Sequence of chain 1.A:
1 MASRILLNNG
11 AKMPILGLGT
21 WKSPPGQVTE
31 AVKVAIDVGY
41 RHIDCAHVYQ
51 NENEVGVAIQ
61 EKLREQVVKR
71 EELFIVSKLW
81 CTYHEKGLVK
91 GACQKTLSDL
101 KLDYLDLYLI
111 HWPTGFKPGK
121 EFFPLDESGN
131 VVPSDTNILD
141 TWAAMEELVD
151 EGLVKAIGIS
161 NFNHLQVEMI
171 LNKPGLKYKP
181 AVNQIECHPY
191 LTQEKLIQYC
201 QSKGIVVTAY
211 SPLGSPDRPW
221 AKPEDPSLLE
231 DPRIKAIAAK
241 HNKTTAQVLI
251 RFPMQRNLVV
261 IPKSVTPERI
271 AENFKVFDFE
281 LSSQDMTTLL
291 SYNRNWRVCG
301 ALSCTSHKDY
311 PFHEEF

Binding-site contacts:
Ligand atom F27 contacts residue VAL48 of chain 1.A at 3.2 Å.
Ligand atom C28 contacts residue TRP21 of chain 1.A at 3.2 Å (hydrophobic).
Ligand atom C22 contacts residue PHE123 of chain 1.A at 3.8 Å (hydrophobic).
Ligand atom O36 contacts residue TRP112 of chain 1.A at 2.9 Å (h-bond).
Ligand atom C11 contacts residue TRP112 of chain 1.A at 3.5 Å (hydrophobic).
Ligand atom C6 contacts residue TRP112 of chain 1.A at 3.4 Å (hydrophobic).
Ligand atom O9 contacts residue PRO311 of chain 1.A at 3.8 Å.
Ligand atom O8 contacts residue ALA301 of chain 1.A at 3.6 Å.
Ligand atom O34 contacts residue NAP1 of chain 1.B at 3.0 Å.
Ligand atom O20 contacts residue PHE123 of chain 1.A at 3.5 Å.
Ligand atom O34 contacts residue TYR49 of chain 1.A at 2.7 Å (h-bond).
Ligand atom N7 contacts residue CYS304 of chain 1.A at 3.5 Å.
Ligand atom F27 contacts residue TYR49 of chain 1.A at 3.6 Å.
Ligand atom F27 contacts residue TRP21 of chain 1.A at 3.6 Å.
Ligand atom C10 contacts residue THR114 of chain 1.A at 3.6 Å.
Ligand atom C26 contacts residue TRP21 of chain 1.A at 3.7 Å (hydrophobic).
Ligand atom C33 contacts residue NAP1 of chain 1.B at 3.4 Å.
Ligand atom N7 contacts residue TRP112 of chain 1.A at 3.6 Å.
Ligand atom O36 contacts residue HIS111 of chain 1.A at 3.3 Å (h-bond).
Ligand atom C12 contacts residue PHE123 of chain 1.A at 3.7 Å (hydrophobic).
Ligand atom C12 contacts residue TRP112 of chain 1.A at 3.4 Å (hydrophobic).
Ligand atom O9 contacts residue CYS304 of chain 1.A at 3.4 Å.
Ligand atom C10 contacts residue TRP112 of chain 1.A at 3.5 Å (hydrophobic).
Ligand atom C5 contacts residue ALA301 of chain 1.A at 3.6 Å (hydrophobic).
Ligand atom C12 contacts residue TRP80 of chain 1.A at 3.8 Å (hydrophobic).
Ligand atom C32 contacts residue NAP1 of chain 1.B at 3.5 Å.
Ligand atom O31 contacts residue TRP21 of chain 1.A at 3.5 Å.
Ligand atom O9 contacts residue THR114 of chain 1.A at 3.5 Å.
Ligand atom C4 contacts residue TRP112 of chain 1.A at 3.3 Å (hydrophobic).
Ligand atom C33 contacts residue HIS111 of chain 1.A at 3.4 Å.
Ligand atom C10 contacts residue CYS304 of chain 1.A at 3.7 Å (hydrophobic).
Ligand atom O9 contacts residue TYR310 of chain 1.A at 3.8 Å.
Ligand atom C3 contacts residue GLY300 of chain 1.A at 3.6 Å.
Ligand atom O8 contacts residue CYS304 of chain 1.A at 3.8 Å.
Ligand atom O8 contacts residue TYR310 of chain 1.A at 3.3 Å.
Ligand atom C3 contacts residue TRP112 of chain 1.A at 3.4 Å (hydrophobic).
Ligand atom O34 contacts residue HIS111 of chain 1.A at 2.7 Å (h-bond).
Ligand atom C5 contacts residue TRP112 of chain 1.A at 3.4 Å (hydrophobic).
Ligand atom C32 contacts residue TRP21 of chain 1.A at 3.7 Å (hydrophobic).
Ligand atom O36 contacts residue NAP1 of chain 1.B at 3.5 Å (h-bond).

A small-molecule ligand and the protein it binds are described below.
Small molecule (SMILES): O=C(O)COc1cc(F)ccc1C(=O)NCc1cccc([N+](=O)[O-])c1